A protein and the small-molecule ligand that binds it are described below.
Small molecule (SMILES): CC(C)C[C@H](NC(=O)[C@H](CC(N)=O)NC(=O)[C@H](Cc1ccccc1)NC(=O)[C@H](C)NC(=O)CN)C(=O)N[C@H](C=O)Cc1ccccc1

Binding-site contacts:
Ligand atom CG contacts residue LEU156 of chain 1.G at 4.1 Å (hydrophobic).
Ligand atom CZ contacts residue VAL419 of chain 1.G at 4.2 Å (hydrophobic).
Ligand atom CE2 contacts residue TYR561 of chain 1.G at 4.3 Å (hydrophobic).
Ligand atom CE2 contacts residue PRO433 of chain 1.G at 4.2 Å (hydrophobic).
Ligand atom N contacts residue ARG430 of chain 1.G at 3.8 Å.
Ligand atom CE2 contacts residue ILE182 of chain 1.G at 4.0 Å (hydrophobic).
Ligand atom CA contacts residue ARG430 of chain 1.G at 4.0 Å.
Ligand atom CZ contacts residue PRO433 of chain 1.G at 4.2 Å (hydrophobic).
Ligand atom CB contacts residue ILE182 of chain 1.G at 4.0 Å (hydrophobic).
Ligand atom CE2 contacts residue MET559 of chain 1.G at 4.0 Å (hydrophobic).
Ligand atom CE2 contacts residue ALA183 of chain 1.G at 4.1 Å (hydrophobic).
Ligand atom CD2 contacts residue LEU156 of chain 1.G at 3.3 Å (hydrophobic).
Ligand atom CD1 contacts residue ASN157 of chain 1.G at 4.2 Å.
Ligand atom O contacts residue ARG430 of chain 1.G at 3.0 Å (salt-bridge).
Ligand atom CE1 contacts residue PRO433 of chain 1.G at 4.3 Å (hydrophobic).
Ligand atom O contacts residue ILE161 of chain 1.G at 4.3 Å.
Ligand atom CD1 contacts residue PRO433 of chain 1.G at 4.4 Å (hydrophobic).
Ligand atom CE1 contacts residue GLU421 of chain 1.G at 4.4 Å.
Ligand atom CG contacts residue ILE182 of chain 1.G at 3.7 Å (hydrophobic).
Ligand atom CZ contacts residue MET559 of chain 1.G at 4.1 Å (hydrophobic).
Ligand atom CG contacts residue PRO433 of chain 1.G at 4.3 Å (hydrophobic).
Ligand atom CD2 contacts residue ILE161 of chain 1.G at 4.2 Å (hydrophobic).
Ligand atom CD1 contacts residue LEU156 of chain 1.G at 3.6 Å (hydrophobic).
Ligand atom CE1 contacts residue PRO420 of chain 1.G at 3.9 Å (hydrophobic).
Ligand atom CE2 contacts residue GLY184 of chain 1.G at 4.0 Å.
Ligand atom CD2 contacts residue ARG430 of chain 1.G at 3.9 Å.
Ligand atom CD1 contacts residue ILE182 of chain 1.G at 4.2 Å (hydrophobic).
Ligand atom CD2 contacts residue ILE182 of chain 1.G at 3.5 Å (hydrophobic).
Ligand atom CG contacts residue ARG430 of chain 1.G at 4.1 Å.
Ligand atom CE2 contacts residue ARG430 of chain 1.G at 3.8 Å.
Ligand atom CD1 contacts residue ILE161 of chain 1.G at 4.4 Å (hydrophobic).
Ligand atom CZ contacts residue ARG430 of chain 1.G at 4.2 Å.
Ligand atom CG contacts residue ILE161 of chain 1.G at 3.9 Å (hydrophobic).
Ligand atom CE1 contacts residue VAL419 of chain 1.G at 3.9 Å (hydrophobic).
Ligand atom C contacts residue ARG430 of chain 1.G at 3.1 Å.
Ligand atom CD2 contacts residue PRO433 of chain 1.G at 4.1 Å (hydrophobic).
Ligand atom CD1 contacts residue ARG430 of chain 1.G at 4.3 Å.
Ligand atom CB contacts residue GLU421 of chain 1.G at 3.7 Å.
Ligand atom CZ contacts residue GLY184 of chain 1.G at 4.0 Å.

Sequence of chain 1.G:
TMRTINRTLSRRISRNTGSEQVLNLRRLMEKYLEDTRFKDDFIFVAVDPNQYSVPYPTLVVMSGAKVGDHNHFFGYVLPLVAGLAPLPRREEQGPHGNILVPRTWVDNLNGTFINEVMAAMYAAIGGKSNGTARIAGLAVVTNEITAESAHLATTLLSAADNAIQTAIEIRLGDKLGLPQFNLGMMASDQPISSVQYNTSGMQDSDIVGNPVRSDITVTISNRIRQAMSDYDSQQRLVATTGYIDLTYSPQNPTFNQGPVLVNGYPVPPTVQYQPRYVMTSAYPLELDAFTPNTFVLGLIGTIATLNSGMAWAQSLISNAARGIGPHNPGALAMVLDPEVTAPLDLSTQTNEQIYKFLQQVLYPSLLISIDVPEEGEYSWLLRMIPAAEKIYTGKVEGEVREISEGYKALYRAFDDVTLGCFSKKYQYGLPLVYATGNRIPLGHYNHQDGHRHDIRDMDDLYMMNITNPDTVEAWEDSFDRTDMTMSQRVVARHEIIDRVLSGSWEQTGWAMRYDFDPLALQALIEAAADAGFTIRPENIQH